Binding-site contacts:
Ligand atom N contacts residue ASN67 of chain 1.B at 3.4 Å.
Ligand atom CE1 contacts residue ASP84 of chain 1.B at 3.4 Å.
Ligand atom CD2 contacts residue ARG266 of chain 1.B at 3.6 Å.
Ligand atom O contacts residue LEU64 of chain 1.B at 3.6 Å.
Ligand atom O contacts residue GLN83 of chain 1.B at 3.3 Å (h-bond).
Ligand atom OH contacts residue THR301 of chain 1.B at 3.2 Å.
Ligand atom O contacts residue GLN83 of chain 1.B at 3.2 Å (h-bond).
Ligand atom C contacts residue GLN83 of chain 1.B at 3.5 Å.
Ligand atom N contacts residue ASN67 of chain 1.B at 3.7 Å.
Ligand atom CB contacts residue PRO315 of chain 1.B at 3.7 Å (hydrophobic).
Ligand atom O contacts residue ASP84 of chain 1.B at 2.9 Å (salt-bridge).
Ligand atom OH contacts residue PHE348 of chain 1.B at 3.4 Å.
Ligand atom CE2 contacts residue GLN302 of chain 1.B at 3.5 Å.
Ligand atom OH contacts residue GLY352 of chain 1.B at 3.6 Å.
Ligand atom OH contacts residue ASP84 of chain 1.B at 2.3 Å (salt-bridge).
Ligand atom OH contacts residue ASP268 of chain 1.B at 3.4 Å.
Ligand atom OH contacts residue TYR265 of chain 1.B at 3.6 Å.
Ligand atom O contacts residue ASN67 of chain 1.B at 2.9 Å (h-bond).
Ligand atom CE1 contacts residue ARG266 of chain 1.B at 3.6 Å.
Ligand atom CA contacts residue ASP84 of chain 1.B at 3.7 Å.
Ligand atom O contacts residue LEU60 of chain 1.B at 3.6 Å.
Ligand atom CZ contacts residue ASP84 of chain 1.B at 3.2 Å.
Ligand atom CG contacts residue ARG271 of chain 1.B at 3.5 Å.
Ligand atom CD2 contacts residue GLN83 of chain 1.B at 3.7 Å.
Ligand atom CE2 contacts residue GLU69 of chain 1.B at 3.4 Å.
Ligand atom CD1 contacts residue ARG266 of chain 1.B at 3.7 Å.
Ligand atom CZ contacts residue GLU69 of chain 1.B at 3.5 Å.
Ligand atom CB contacts residue VAL70 of chain 1.B at 3.6 Å (hydrophobic).
Ligand atom CG contacts residue PHE348 of chain 1.B at 3.7 Å (hydrophobic).
Ligand atom CD2 contacts residue PHE348 of chain 1.B at 3.6 Å (hydrophobic).
Ligand atom O contacts residue VAL70 of chain 1.B at 3.0 Å.
Ligand atom C contacts residue ASN67 of chain 1.B at 3.4 Å.
Ligand atom N contacts residue GLU69 of chain 1.B at 3.0 Å (salt-bridge).
Ligand atom OD2 contacts residue ARG271 of chain 1.B at 2.7 Å (salt-bridge).
Ligand atom CA contacts residue GLN83 of chain 1.B at 3.5 Å.
Ligand atom CE1 contacts residue LEU73 of chain 1.B at 3.7 Å (hydrophobic).
Ligand atom CG contacts residue GLY351 of chain 1.B at 3.7 Å.
Ligand atom O contacts residue PHE347 of chain 1.B at 3.3 Å.
Ligand atom CG contacts residue GLN83 of chain 1.B at 3.7 Å.
Ligand atom OH contacts residue GLU69 of chain 1.B at 3.3 Å.

Sequence of chain 1.B:
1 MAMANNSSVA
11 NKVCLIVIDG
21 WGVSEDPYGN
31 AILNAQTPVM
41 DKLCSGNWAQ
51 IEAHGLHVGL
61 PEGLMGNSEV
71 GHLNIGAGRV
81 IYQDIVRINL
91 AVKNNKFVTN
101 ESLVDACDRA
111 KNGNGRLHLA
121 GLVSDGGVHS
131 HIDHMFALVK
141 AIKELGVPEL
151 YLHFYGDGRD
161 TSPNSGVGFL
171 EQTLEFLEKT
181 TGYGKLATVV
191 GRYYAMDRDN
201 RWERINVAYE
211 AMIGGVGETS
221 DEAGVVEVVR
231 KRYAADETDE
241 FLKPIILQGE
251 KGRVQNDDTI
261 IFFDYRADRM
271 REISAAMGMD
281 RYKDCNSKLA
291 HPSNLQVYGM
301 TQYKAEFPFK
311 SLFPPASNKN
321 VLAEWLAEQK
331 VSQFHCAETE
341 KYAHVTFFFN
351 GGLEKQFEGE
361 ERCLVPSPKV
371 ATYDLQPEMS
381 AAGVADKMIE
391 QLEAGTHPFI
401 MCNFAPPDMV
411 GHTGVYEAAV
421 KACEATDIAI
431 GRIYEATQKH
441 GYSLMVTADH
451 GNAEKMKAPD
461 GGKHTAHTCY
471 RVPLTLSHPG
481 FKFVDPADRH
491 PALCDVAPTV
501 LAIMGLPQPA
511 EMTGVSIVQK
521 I

The small molecule below binds the protein below.
Small molecule (SMILES): CC(C)C[C@H](NC(=O)[C@H](Cc1ccc(O)cc1)NC(=O)[C@@H]1CSCC(=O)N[C@H](Cc2ccc(O)cc2)C(=O)N[C@@H](CC(=O)O)C(=O)N[C@@H](Cc2ccc(O)cc2)C(=O)N2CCC[C@H]2C(=O)NCC(=O)N[C@@H](CC(=O)O)C(=O)N[C@@H](Cc2ccc(O)cc2)C(=O)N1)C(=O)N[C@@H](Cc1ccc(O)cc1)C(N)=O